Sequence of chain 1.B:
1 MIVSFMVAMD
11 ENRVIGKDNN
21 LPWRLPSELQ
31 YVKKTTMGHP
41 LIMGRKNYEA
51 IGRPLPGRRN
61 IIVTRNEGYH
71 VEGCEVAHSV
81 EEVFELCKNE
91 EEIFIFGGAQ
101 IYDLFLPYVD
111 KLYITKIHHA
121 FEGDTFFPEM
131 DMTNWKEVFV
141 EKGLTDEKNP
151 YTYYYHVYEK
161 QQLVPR

This small molecule binds to this protein.
Small molecule (SMILES): COc1cc(Cc2cnc(N)nc2N)cc(/C=C/C(=O)N2N=Cc3ccccc3[C@@H]2c2ccccc2)c1OC

Binding-site contacts:
Ligand atom C31 contacts residue PHE96 of chain 1.B at 3.4 Å (hydrophobic).
Ligand atom C04 contacts residue PHE96 of chain 1.B at 3.7 Å (hydrophobic).
Ligand atom C23 contacts residue LEU55 of chain 1.B at 2.9 Å (hydrophobic).
Ligand atom N36 contacts residue ALA8 of chain 1.B at 3.5 Å (h-bond).
Ligand atom N36 contacts residue VAL7 of chain 1.B at 3.6 Å.
Ligand atom N35 contacts residue ALA8 of chain 1.B at 3.6 Å.
Ligand atom N01 contacts residue MET6 of chain 1.B at 2.8 Å (h-bond).
Ligand atom C07 contacts residue LEU21 of chain 1.B at 3.7 Å (hydrophobic).
Ligand atom C21 contacts residue LEU55 of chain 1.B at 2.7 Å (hydrophobic).
Ligand atom C02 contacts residue MET6 of chain 1.B at 3.5 Å (hydrophobic).
Ligand atom C34 contacts residue VAL32 of chain 1.B at 3.5 Å (hydrophobic).
Ligand atom C40 contacts residue LEU55 of chain 1.B at 3.3 Å (hydrophobic).
Ligand atom C14 contacts residue LEU29 of chain 1.B at 3.6 Å (hydrophobic).
Ligand atom N35 contacts residue VAL7 of chain 1.B at 3.7 Å.
Ligand atom C38 contacts residue LEU55 of chain 1.B at 3.2 Å (hydrophobic).
Ligand atom C19 contacts residue LEU55 of chain 1.B at 3.7 Å (hydrophobic).
Ligand atom C02 contacts residue PHE96 of chain 1.B at 3.4 Å (hydrophobic).
Ligand atom O08 contacts residue LEU21 of chain 1.B at 3.6 Å.
Ligand atom N01 contacts residue TYR102 of chain 1.B at 3.3 Å (h-bond).
Ligand atom C26 contacts residue GLN30 of chain 1.B at 3.7 Å.
Ligand atom N35 contacts residue GLU28 of chain 1.B at 2.8 Å (salt-bridge).
Ligand atom N33 contacts residue ALA8 of chain 1.B at 3.6 Å.
Ligand atom C22 contacts residue LEU55 of chain 1.B at 2.9 Å (hydrophobic).
Ligand atom C09 contacts residue ASN20 of chain 1.B at 3.6 Å.
Ligand atom N18 contacts residue LEU29 of chain 1.B at 3.7 Å.
Ligand atom C26 contacts residue LEU29 of chain 1.B at 3.7 Å (hydrophobic).
Ligand atom C20 contacts residue LEU55 of chain 1.B at 3.4 Å (hydrophobic).
Ligand atom C34 contacts residue ALA8 of chain 1.B at 3.5 Å (hydrophobic).
Ligand atom N33 contacts residue VAL32 of chain 1.B at 3.7 Å.
Ligand atom N36 contacts residue MET6 of chain 1.B at 3.4 Å.
Ligand atom C03 contacts residue PHE96 of chain 1.B at 3.6 Å (hydrophobic).
Ligand atom N35 contacts residue VAL32 of chain 1.B at 3.2 Å.
Ligand atom C12 contacts residue ALA50 of chain 1.B at 3.6 Å (hydrophobic).
Ligand atom C29 contacts residue LEU29 of chain 1.B at 3.4 Å (hydrophobic).
Ligand atom N35 contacts residue MET6 of chain 1.B at 3.7 Å.
Ligand atom C09 contacts residue LEU21 of chain 1.B at 3.5 Å (hydrophobic).
Ligand atom N01 contacts residue PHE96 of chain 1.B at 2.7 Å (h-bond).
Ligand atom C28 contacts residue LEU29 of chain 1.B at 3.5 Å (hydrophobic).
Ligand atom C37 contacts residue LEU55 of chain 1.B at 3.2 Å (hydrophobic).
Ligand atom N33 contacts residue GLU28 of chain 1.B at 3.3 Å (salt-bridge).